The small molecule below binds the protein below.
Small molecule (SMILES): CCOc1ccc2c(-c3ccnc(Nc4cc(OC)cc(C(F)(F)F)c4)n3)cnn2n1

Binding-site contacts:
Ligand atom C7 contacts residue PHE96 of chain 1.A at 3.5 Å (hydrophobic).
Ligand atom C11 contacts residue LEU150 of chain 1.A at 3.5 Å (hydrophobic).
Ligand atom N3 contacts residue LEU99 of chain 1.A at 3.0 Å (h-bond).
Ligand atom C15 contacts residue GLY100 of chain 1.A at 3.8 Å.
Ligand atom C16 contacts residue LEU22 of chain 1.A at 3.6 Å (hydrophobic).
Ligand atom F1 contacts residue GLY23 of chain 1.A at 3.5 Å.
Ligand atom N1 contacts residue LYS46 of chain 1.A at 3.8 Å.
Ligand atom C12 contacts residue GLY100 of chain 1.A at 3.7 Å.
Ligand atom C10 contacts residue ALA44 of chain 1.A at 3.5 Å (hydrophobic).
Ligand atom N5 contacts residue LEU150 of chain 1.A at 3.4 Å.
Ligand atom N2 contacts residue LYS46 of chain 1.A at 3.4 Å (salt-bridge).
Ligand atom C10 contacts residue GLU97 of chain 1.A at 3.1 Å.
Ligand atom C14 contacts residue LEU22 of chain 1.A at 3.8 Å (hydrophobic).
Ligand atom C10 contacts residue LEU99 of chain 1.A at 3.6 Å (hydrophobic).
Ligand atom N3 contacts residue GLU97 of chain 1.A at 3.8 Å.
Ligand atom O1 contacts residue LEU101 of chain 1.A at 3.6 Å.
Ligand atom N3 contacts residue ALA44 of chain 1.A at 3.4 Å.
Ligand atom C12 contacts residue LEU99 of chain 1.A at 3.7 Å (hydrophobic).
Ligand atom N4 contacts residue GLY100 of chain 1.A at 3.8 Å.
Ligand atom C contacts residue ASN148 of chain 1.A at 3.0 Å.
Ligand atom F1 contacts residue LEU22 of chain 1.A at 3.9 Å.
Ligand atom F contacts residue LEU22 of chain 1.A at 3.5 Å.
Ligand atom N4 contacts residue LEU99 of chain 1.A at 3.0 Å (h-bond).
Ligand atom C13 contacts residue GLY100 of chain 1.A at 3.4 Å.
Ligand atom C13 contacts residue LEU99 of chain 1.A at 3.4 Å (hydrophobic).
Ligand atom C14 contacts residue LEU101 of chain 1.A at 3.8 Å (hydrophobic).
Ligand atom F contacts residue GLY23 of chain 1.A at 3.1 Å.
Ligand atom C17 contacts residue LEU22 of chain 1.A at 3.9 Å (hydrophobic).
Ligand atom N4 contacts residue LEU150 of chain 1.A at 3.6 Å.
Ligand atom C contacts residue ASP180 of chain 1.A at 3.7 Å.
Ligand atom N contacts residue LYS46 of chain 1.A at 3.3 Å (salt-bridge).
Ligand atom O contacts residue ASN148 of chain 1.A at 3.7 Å.
Ligand atom C12 contacts residue LEU22 of chain 1.A at 3.9 Å (hydrophobic).
Ligand atom F contacts residue VAL30 of chain 1.A at 3.3 Å.
Ligand atom C1 contacts residue GLU147 of chain 1.A at 3.8 Å.
Ligand atom C11 contacts residue LEU99 of chain 1.A at 3.8 Å (hydrophobic).
Ligand atom C15 contacts residue LEU101 of chain 1.A at 3.6 Å (hydrophobic).
Ligand atom C1 contacts residue ASN148 of chain 1.A at 2.9 Å.
Ligand atom C12 contacts residue LEU150 of chain 1.A at 3.7 Å (hydrophobic).
Ligand atom C9 contacts residue PHE96 of chain 1.A at 3.8 Å (hydrophobic).

Sequence of chain 1.A:
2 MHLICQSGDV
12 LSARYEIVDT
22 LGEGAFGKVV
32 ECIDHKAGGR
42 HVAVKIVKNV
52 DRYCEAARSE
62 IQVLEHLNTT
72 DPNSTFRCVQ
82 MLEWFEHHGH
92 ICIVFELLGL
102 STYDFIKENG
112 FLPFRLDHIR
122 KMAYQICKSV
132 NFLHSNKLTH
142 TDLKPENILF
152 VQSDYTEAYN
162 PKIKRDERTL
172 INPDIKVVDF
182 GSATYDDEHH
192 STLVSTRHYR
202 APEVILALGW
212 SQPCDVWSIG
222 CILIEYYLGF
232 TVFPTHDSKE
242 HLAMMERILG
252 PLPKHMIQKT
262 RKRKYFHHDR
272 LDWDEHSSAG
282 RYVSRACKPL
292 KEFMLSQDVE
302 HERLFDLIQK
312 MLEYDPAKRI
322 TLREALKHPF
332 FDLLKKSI